Binding-site contacts:
Ligand atom O2 contacts residue ALA127 of chain 1.A at 3.9 Å.
Ligand atom C1 contacts residue SER86 of chain 1.A at 3.7 Å.
Ligand atom C11 contacts residue TRP108 of chain 1.A at 3.7 Å (hydrophobic).
Ligand atom C13 contacts residue ALA127 of chain 1.A at 3.8 Å (hydrophobic).
Ligand atom O1 contacts residue SER152 of chain 1.A at 2.7 Å (h-bond).
Ligand atom C9 contacts residue ASP94 of chain 1.A at 3.6 Å.
Ligand atom O2 contacts residue TRP81 of chain 1.A at 3.6 Å.
Ligand atom O1 contacts residue TRP108 of chain 1.A at 3.7 Å.
Ligand atom O2 contacts residue PHE123 of chain 1.A at 3.8 Å.
Ligand atom C12 contacts residue ASP94 of chain 1.A at 3.7 Å.
Ligand atom C12 contacts residue ILE96 of chain 1.A at 3.7 Å (hydrophobic).
Ligand atom C13 contacts residue PHE112 of chain 1.A at 3.8 Å (hydrophobic).
Ligand atom C12 contacts residue PHE112 of chain 1.A at 3.9 Å (hydrophobic).
Ligand atom O3 contacts residue TYR85 of chain 1.A at 3.7 Å.
Ligand atom C2 contacts residue SER86 of chain 1.A at 3.9 Å.
Ligand atom C13 contacts residue PHE123 of chain 1.A at 3.8 Å (hydrophobic).
Ligand atom C14 contacts residue TRP81 of chain 1.A at 3.7 Å (hydrophobic).
Ligand atom C8 contacts residue ILE150 of chain 1.A at 3.7 Å (hydrophobic).
Ligand atom O3 contacts residue TYR77 of chain 1.A at 3.4 Å.
Ligand atom O2 contacts residue MET132 of chain 1.A at 3.5 Å.
Ligand atom C9 contacts residue ILE150 of chain 1.A at 3.8 Å (hydrophobic).
Ligand atom C10 contacts residue TYR77 of chain 1.A at 3.7 Å (hydrophobic).
Ligand atom C2 contacts residue TYR85 of chain 1.A at 3.4 Å (hydrophobic).
Ligand atom C11 contacts residue ASP94 of chain 1.A at 3.7 Å.
Ligand atom C4 contacts residue MET69 of chain 1.A at 3.9 Å (hydrophobic).
Ligand atom C6 contacts residue VAL56 of chain 1.A at 3.9 Å (hydrophobic).
Ligand atom C7 contacts residue TYR85 of chain 1.A at 3.7 Å (hydrophobic).
Ligand atom O1 contacts residue TYR77 of chain 1.A at 2.6 Å (h-bond).
Ligand atom C11 contacts residue TYR77 of chain 1.A at 3.9 Å (hydrophobic).
Ligand atom C5 contacts residue TYR85 of chain 1.A at 3.8 Å (hydrophobic).
Ligand atom C13 contacts residue TRP108 of chain 1.A at 3.7 Å (hydrophobic).
Ligand atom C10 contacts residue SER152 of chain 1.A at 3.6 Å.
Ligand atom C12 contacts residue TRP108 of chain 1.A at 3.9 Å (hydrophobic).
Ligand atom N contacts residue ASP94 of chain 1.A at 2.8 Å (salt-bridge).
Ligand atom C10 contacts residue ASP94 of chain 1.A at 3.7 Å.
Ligand atom N contacts residue ILE96 of chain 1.A at 3.8 Å.
Ligand atom C10 contacts residue ILE96 of chain 1.A at 3.8 Å (hydrophobic).
Ligand atom O3 contacts residue TRP81 of chain 1.A at 3.0 Å (h-bond).
Ligand atom C9 contacts residue ILE96 of chain 1.A at 3.8 Å (hydrophobic).
Ligand atom C13 contacts residue MET132 of chain 1.A at 3.3 Å (hydrophobic).

Sequence of chain 1.A:
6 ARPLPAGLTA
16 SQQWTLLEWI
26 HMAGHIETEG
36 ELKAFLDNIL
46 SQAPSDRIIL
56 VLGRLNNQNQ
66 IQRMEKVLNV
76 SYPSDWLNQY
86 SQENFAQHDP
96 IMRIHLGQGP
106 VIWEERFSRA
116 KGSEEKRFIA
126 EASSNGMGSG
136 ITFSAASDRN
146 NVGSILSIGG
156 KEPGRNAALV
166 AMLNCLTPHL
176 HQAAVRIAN

A small-molecule ligand and the protein it binds are described below.
Small molecule (SMILES): CCCCCCCCCC(=O)N[C@H]1CCOC1=O